A small-molecule ligand and the protein it binds are described below.
Small molecule (SMILES): CC(=O)N[C@@H]1[C@@H](O)[C@H](O)[C@@H](CO)O[C@H]1O

Sequence of chain 1.E:
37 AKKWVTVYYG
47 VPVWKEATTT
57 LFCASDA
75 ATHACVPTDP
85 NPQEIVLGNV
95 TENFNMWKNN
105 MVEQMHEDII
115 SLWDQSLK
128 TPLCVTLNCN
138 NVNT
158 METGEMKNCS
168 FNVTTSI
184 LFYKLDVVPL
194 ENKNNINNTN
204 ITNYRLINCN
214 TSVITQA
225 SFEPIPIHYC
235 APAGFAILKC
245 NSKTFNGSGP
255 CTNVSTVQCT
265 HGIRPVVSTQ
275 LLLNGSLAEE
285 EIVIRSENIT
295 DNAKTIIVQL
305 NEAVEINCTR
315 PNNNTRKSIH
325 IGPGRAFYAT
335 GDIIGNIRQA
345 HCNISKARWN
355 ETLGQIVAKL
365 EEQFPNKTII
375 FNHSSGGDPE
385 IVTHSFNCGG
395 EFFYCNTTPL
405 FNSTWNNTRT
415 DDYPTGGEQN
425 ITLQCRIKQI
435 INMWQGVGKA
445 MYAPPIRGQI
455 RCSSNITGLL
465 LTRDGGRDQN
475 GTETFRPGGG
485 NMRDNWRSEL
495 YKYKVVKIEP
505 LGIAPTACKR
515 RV

Binding-site contacts:
Ligand atom C8 contacts residue PRO418 of chain 1.E at 3.6 Å (hydrophobic).
Ligand atom O3 contacts residue ASP416 of chain 1.E at 3.2 Å (salt-bridge).
Ligand atom C8 contacts residue ASN354 of chain 1.E at 4.3 Å.
Ligand atom C1 contacts residue ASP416 of chain 1.E at 2.7 Å.
Ligand atom C7 contacts residue ASP416 of chain 1.E at 2.4 Å.
Ligand atom O5 contacts residue ASP416 of chain 1.E at 4.0 Å.
Ligand atom O6 contacts residue ARG413 of chain 1.E at 4.2 Å.
Ligand atom C8 contacts residue ASP416 of chain 1.E at 3.0 Å.
Ligand atom C2 contacts residue ASN354 of chain 1.E at 2.4 Å.
Ligand atom O5 contacts residue ARG413 of chain 1.E at 4.4 Å.
Ligand atom C7 contacts residue ASN354 of chain 1.E at 3.2 Å.
Ligand atom O4 contacts residue ARG413 of chain 1.E at 3.6 Å.
Ligand atom O5 contacts residue ASN354 of chain 1.E at 2.4 Å (h-bond).
Ligand atom C4 contacts residue ASP416 of chain 1.E at 4.1 Å.
Ligand atom N2 contacts residue ASN354 of chain 1.E at 2.8 Å (h-bond).
Ligand atom C8 contacts residue LYS350 of chain 1.E at 4.3 Å.
Ligand atom O7 contacts residue ASP416 of chain 1.E at 3.5 Å (salt-bridge).
Ligand atom N2 contacts residue ASP416 of chain 1.E at 1.3 Å (salt-bridge).
Ligand atom C3 contacts residue ASP416 of chain 1.E at 2.7 Å.
Ligand atom C1 contacts residue ASN354 of chain 1.E at 1.4 Å.
Ligand atom C4 contacts residue ARG413 of chain 1.E at 4.1 Å.
Ligand atom C2 contacts residue ASP416 of chain 1.E at 2.2 Å.
Ligand atom C5 contacts residue ASN354 of chain 1.E at 3.7 Å.
Ligand atom C4 contacts residue ASN354 of chain 1.E at 4.2 Å.
Ligand atom C5 contacts residue ARG413 of chain 1.E at 3.4 Å.
Ligand atom O7 contacts residue ASN354 of chain 1.E at 3.2 Å (h-bond).
Ligand atom C5 contacts residue ASP416 of chain 1.E at 4.4 Å.
Ligand atom C6 contacts residue ARG413 of chain 1.E at 3.7 Å.
Ligand atom C3 contacts residue ASN354 of chain 1.E at 3.8 Å.